Sequence of chain 34.A:
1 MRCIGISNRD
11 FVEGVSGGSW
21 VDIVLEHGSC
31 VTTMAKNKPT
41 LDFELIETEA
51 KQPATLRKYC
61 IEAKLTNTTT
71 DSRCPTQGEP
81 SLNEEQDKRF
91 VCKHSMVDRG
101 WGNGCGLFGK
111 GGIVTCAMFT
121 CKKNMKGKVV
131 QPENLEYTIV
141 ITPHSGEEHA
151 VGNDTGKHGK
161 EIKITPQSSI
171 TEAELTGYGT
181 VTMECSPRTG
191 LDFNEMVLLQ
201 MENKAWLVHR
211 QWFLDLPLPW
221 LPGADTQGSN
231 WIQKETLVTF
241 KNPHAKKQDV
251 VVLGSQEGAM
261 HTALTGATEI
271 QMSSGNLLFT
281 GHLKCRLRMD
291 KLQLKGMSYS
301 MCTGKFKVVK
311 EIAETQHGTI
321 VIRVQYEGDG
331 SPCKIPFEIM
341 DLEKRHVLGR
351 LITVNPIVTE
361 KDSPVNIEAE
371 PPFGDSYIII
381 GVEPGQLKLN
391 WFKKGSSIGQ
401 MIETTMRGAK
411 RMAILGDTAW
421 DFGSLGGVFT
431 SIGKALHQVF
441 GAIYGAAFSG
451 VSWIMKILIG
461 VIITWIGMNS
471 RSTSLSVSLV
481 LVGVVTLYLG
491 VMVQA

The protein below binds the small molecule below.
Small molecule (SMILES): CC(=O)N[C@H]1[C@H](O[C@H]2[C@H](O)[C@@H](NC(C)=O)CO[C@@H]2CO)O[C@H](CO)[C@@H](O)[C@@H]1O

Sequence of chain 5.A:
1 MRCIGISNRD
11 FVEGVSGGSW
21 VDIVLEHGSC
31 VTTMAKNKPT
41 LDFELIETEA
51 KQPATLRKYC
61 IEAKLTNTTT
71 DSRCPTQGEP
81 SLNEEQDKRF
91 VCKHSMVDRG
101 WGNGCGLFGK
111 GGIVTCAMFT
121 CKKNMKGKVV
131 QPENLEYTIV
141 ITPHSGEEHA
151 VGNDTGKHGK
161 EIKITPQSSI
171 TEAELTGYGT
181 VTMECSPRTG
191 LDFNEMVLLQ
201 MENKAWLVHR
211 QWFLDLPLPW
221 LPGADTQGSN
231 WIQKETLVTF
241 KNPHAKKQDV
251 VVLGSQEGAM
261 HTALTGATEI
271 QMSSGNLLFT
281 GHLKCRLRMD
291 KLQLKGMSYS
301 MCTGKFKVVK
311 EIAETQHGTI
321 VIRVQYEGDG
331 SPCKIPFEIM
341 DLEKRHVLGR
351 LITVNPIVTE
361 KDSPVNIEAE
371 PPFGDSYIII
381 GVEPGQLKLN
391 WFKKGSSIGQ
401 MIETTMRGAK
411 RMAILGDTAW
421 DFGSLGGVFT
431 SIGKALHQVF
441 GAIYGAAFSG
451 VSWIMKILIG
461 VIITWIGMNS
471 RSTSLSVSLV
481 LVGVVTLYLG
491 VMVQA

Binding-site contacts:
Ligand atom O5 contacts residue GLY156 of chain 5.A at 4.2 Å.
Ligand atom C4 contacts residue ASN153 of chain 5.A at 4.2 Å.
Ligand atom C5 contacts residue GLY156 of chain 5.A at 4.3 Å.
Ligand atom C7 contacts residue HIS149 of chain 5.A at 4.3 Å.
Ligand atom C7 contacts residue ASN153 of chain 5.A at 4.1 Å.
Ligand atom C4 contacts residue HIS149 of chain 5.A at 3.4 Å.
Ligand atom C6 contacts residue HIS158 of chain 5.A at 4.2 Å.
Ligand atom C1 contacts residue HIS158 of chain 5.A at 4.1 Å.
Ligand atom O6 contacts residue HIS158 of chain 5.A at 4.2 Å.
Ligand atom C5 contacts residue THR155 of chain 5.A at 4.0 Å.
Ligand atom C6 contacts residue GLY156 of chain 5.A at 4.0 Å.
Ligand atom C8 contacts residue ASN153 of chain 5.A at 4.4 Å.
Ligand atom O5 contacts residue HIS158 of chain 5.A at 3.4 Å.
Ligand atom N2 contacts residue HIS149 of chain 5.A at 4.3 Å.
Ligand atom C6 contacts residue HIS149 of chain 5.A at 4.3 Å.
Ligand atom C5 contacts residue HIS158 of chain 5.A at 4.4 Å.
Ligand atom O7 contacts residue HIS149 of chain 5.A at 3.3 Å.
Ligand atom O3 contacts residue HIS149 of chain 5.A at 4.0 Å.
Ligand atom C5 contacts residue HIS149 of chain 5.A at 3.6 Å.
Ligand atom C2 contacts residue HIS149 of chain 5.A at 3.5 Å.
Ligand atom O4 contacts residue HIS149 of chain 5.A at 4.3 Å.
Ligand atom C2 contacts residue ASN153 of chain 5.A at 2.6 Å.
Ligand atom O5 contacts residue ASN153 of chain 5.A at 2.2 Å (h-bond).
Ligand atom O6 contacts residue HIS149 of chain 5.A at 3.2 Å.
Ligand atom C3 contacts residue ASN153 of chain 5.A at 3.9 Å.
Ligand atom O5 contacts residue THR155 of chain 5.A at 3.4 Å (h-bond).
Ligand atom N2 contacts residue ASN153 of chain 5.A at 3.1 Å (h-bond).
Ligand atom O5 contacts residue HIS149 of chain 5.A at 3.6 Å.
Ligand atom C8 contacts residue GLY102 of chain 34.A at 3.6 Å.
Ligand atom C5 contacts residue ASN153 of chain 5.A at 3.6 Å.
Ligand atom C1 contacts residue THR155 of chain 5.A at 3.3 Å.
Ligand atom C1 contacts residue ASN153 of chain 5.A at 1.4 Å.
Ligand atom C1 contacts residue HIS149 of chain 5.A at 3.5 Å.
Ligand atom C3 contacts residue HIS149 of chain 5.A at 4.0 Å.